Binding-site contacts:
Ligand atom O4 contacts residue LEU387 of chain 1.A at 3.6 Å.
Ligand atom C20 contacts residue SER424 of chain 1.A at 3.8 Å.
Ligand atom C19 contacts residue LEU387 of chain 1.A at 3.5 Å (hydrophobic).
Ligand atom C27 contacts residue VAL123 of chain 1.A at 3.7 Å (hydrophobic).
Ligand atom C27 contacts residue TYR219 of chain 1.A at 3.6 Å (hydrophobic).
Ligand atom O5 contacts residue LYS120 of chain 1.A at 3.5 Å.
Ligand atom C20 contacts residue TRP384 of chain 1.A at 3.8 Å (hydrophobic).
Ligand atom C22 contacts residue LEU387 of chain 1.A at 3.6 Å (hydrophobic).
Ligand atom O5 contacts residue GLN119 of chain 1.A at 3.4 Å (h-bond).
Ligand atom O6 contacts residue HIS88 of chain 1.A at 3.1 Å (h-bond).
Ligand atom C18 contacts residue TRP384 of chain 1.A at 3.6 Å (hydrophobic).
Ligand atom C26 contacts residue HIS388 of chain 1.A at 3.5 Å.
Ligand atom C14 contacts residue CYS193 of chain 1.A at 3.5 Å (hydrophobic).
Ligand atom C13 contacts residue ILE420 of chain 1.A at 3.5 Å (hydrophobic).
Ligand atom O1 contacts residue ARG391 of chain 1.A at 3.5 Å (salt-bridge).
Ligand atom O3 contacts residue GLN119 of chain 1.A at 3.1 Å (h-bond).
Ligand atom C7 contacts residue GLN119 of chain 1.A at 3.6 Å.
Ligand atom N1 contacts residue LYS120 of chain 1.A at 3.0 Å (salt-bridge).
Ligand atom S1 contacts residue LYS120 of chain 1.A at 3.8 Å.
Ligand atom O4 contacts residue TRP384 of chain 1.A at 3.6 Å.
Ligand atom O2 contacts residue LYS211 of chain 1.A at 2.9 Å (salt-bridge).
Ligand atom O2 contacts residue GLU174 of chain 1.A at 3.7 Å.
Ligand atom N5 contacts residue ILE420 of chain 1.A at 3.3 Å.
Ligand atom C20 contacts residue ALA423 of chain 1.A at 3.7 Å (hydrophobic).
Ligand atom O2 contacts residue LYS120 of chain 1.A at 3.4 Å (salt-bridge).
Ligand atom O4 contacts residue GLN119 of chain 1.A at 3.5 Å (h-bond).
Ligand atom C33 contacts residue GLN119 of chain 1.A at 3.4 Å.
Ligand atom C35 contacts residue SER424 of chain 1.A at 3.6 Å.
Ligand atom C17 contacts residue LEU387 of chain 1.A at 3.7 Å (hydrophobic).
Ligand atom C21 contacts residue TRP384 of chain 1.A at 3.8 Å (hydrophobic).
Ligand atom C24 contacts residue ILE420 of chain 1.A at 3.5 Å (hydrophobic).
Ligand atom C21 contacts residue HIS388 of chain 1.A at 3.6 Å.
Ligand atom C4 contacts residue LYS120 of chain 1.A at 3.8 Å.
Ligand atom C16 contacts residue VAL115 of chain 1.A at 3.7 Å (hydrophobic).
Ligand atom O3 contacts residue LYS120 of chain 1.A at 3.5 Å (salt-bridge).
Ligand atom C34 contacts residue ASN96 of chain 1.A at 3.6 Å.
Ligand atom O5 contacts residue TRP384 of chain 1.A at 3.8 Å.
Ligand atom C9 contacts residue GLN119 of chain 1.A at 3.8 Å.
Ligand atom C36 contacts residue ASN96 of chain 1.A at 3.7 Å.
Ligand atom C19 contacts residue ARG391 of chain 1.A at 3.8 Å.

A protein and the small-molecule ligand that binds it are described below.
Small molecule (SMILES): COc1ccccc1Oc1c(NS(=O)(=O)c2ccc(C(C)(C)C)cc2)nc(-c2ncccn2)nc1OCCC(=O)Nc1c(C)cccc1C

Sequence of chain 1.A:
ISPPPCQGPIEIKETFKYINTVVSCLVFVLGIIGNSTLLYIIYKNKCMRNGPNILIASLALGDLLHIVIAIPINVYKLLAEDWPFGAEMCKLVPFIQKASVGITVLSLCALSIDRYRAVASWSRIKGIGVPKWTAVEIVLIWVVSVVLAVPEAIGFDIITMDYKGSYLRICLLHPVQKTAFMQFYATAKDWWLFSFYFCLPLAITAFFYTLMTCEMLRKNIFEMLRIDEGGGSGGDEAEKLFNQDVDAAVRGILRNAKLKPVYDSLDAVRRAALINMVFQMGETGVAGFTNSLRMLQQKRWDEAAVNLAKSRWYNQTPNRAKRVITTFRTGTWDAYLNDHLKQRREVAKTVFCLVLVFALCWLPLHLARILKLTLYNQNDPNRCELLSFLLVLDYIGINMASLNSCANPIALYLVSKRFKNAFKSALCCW